Sequence of chain 1.M:
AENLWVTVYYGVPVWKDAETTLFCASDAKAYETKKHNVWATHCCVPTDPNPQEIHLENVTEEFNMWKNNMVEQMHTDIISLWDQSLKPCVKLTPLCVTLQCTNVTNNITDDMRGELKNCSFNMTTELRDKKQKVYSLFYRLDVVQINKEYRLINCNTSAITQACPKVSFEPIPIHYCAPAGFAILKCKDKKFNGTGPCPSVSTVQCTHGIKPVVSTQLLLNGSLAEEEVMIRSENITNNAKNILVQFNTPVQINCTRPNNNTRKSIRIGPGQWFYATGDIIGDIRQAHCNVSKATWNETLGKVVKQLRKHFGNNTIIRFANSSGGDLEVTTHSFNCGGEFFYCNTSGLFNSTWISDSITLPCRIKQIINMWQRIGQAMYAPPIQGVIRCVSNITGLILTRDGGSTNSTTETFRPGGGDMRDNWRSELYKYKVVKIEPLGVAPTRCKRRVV

Binding-site contacts:
Ligand atom C2 contacts residue ASN204 of chain 1.M at 2.5 Å.
Ligand atom N2 contacts residue ASN204 of chain 1.M at 2.9 Å (h-bond).
Ligand atom C5 contacts residue ASN204 of chain 1.M at 3.8 Å.
Ligand atom C2 contacts residue THR206 of chain 1.M at 4.0 Å.
Ligand atom O5 contacts residue ASN204 of chain 1.M at 2.5 Å (h-bond).
Ligand atom C1 contacts residue ASN204 of chain 1.M at 1.5 Å.
Ligand atom C8 contacts residue SER244 of chain 1.M at 3.2 Å.
Ligand atom O7 contacts residue ASN204 of chain 1.M at 3.8 Å.
Ligand atom C3 contacts residue THR206 of chain 1.M at 4.1 Å.
Ligand atom C8 contacts residue GLU245 of chain 1.M at 4.4 Å.
Ligand atom C8 contacts residue THR206 of chain 1.M at 4.1 Å.
Ligand atom C8 contacts residue ASN204 of chain 1.M at 4.2 Å.
Ligand atom C8 contacts residue PRO208 of chain 1.M at 4.1 Å (hydrophobic).
Ligand atom C4 contacts residue ASN204 of chain 1.M at 4.4 Å.
Ligand atom C7 contacts residue ASN204 of chain 1.M at 3.5 Å.
Ligand atom C1 contacts residue THR206 of chain 1.M at 4.1 Å.
Ligand atom N2 contacts residue THR206 of chain 1.M at 3.2 Å (h-bond).
Ligand atom C7 contacts residue THR206 of chain 1.M at 4.1 Å.
Ligand atom C3 contacts residue ASN204 of chain 1.M at 3.9 Å.

A small-molecule ligand and the protein it binds are described below.
Small molecule (SMILES): CC(=O)N[C@H]1[C@H](O[C@H]2[C@H](O)[C@@H](NC(C)=O)CO[C@@H]2CO)O[C@H](CO)[C@@H](O)[C@@H]1O